Binding-site contacts:
Ligand atom N contacts residue VAL9 of chain 1.A at 3.4 Å.
Ligand atom C8 contacts residue SER33 of chain 1.A at 3.5 Å.
Ligand atom C contacts residue LYS388 of chain 1.A at 3.4 Å.
Ligand atom N1 contacts residue LYS388 of chain 1.A at 4.1 Å.
Ligand atom C6 contacts residue SER33 of chain 1.A at 3.2 Å.
Ligand atom C6 contacts residue LEU390 of chain 1.A at 4.2 Å (hydrophobic).
Ligand atom C8 contacts residue VAL9 of chain 1.A at 3.6 Å (hydrophobic).
Ligand atom C5 contacts residue LEU390 of chain 1.A at 4.2 Å (hydrophobic).
Ligand atom C9 contacts residue VAL9 of chain 1.A at 3.6 Å (hydrophobic).
Ligand atom C1 contacts residue LYS388 of chain 1.A at 3.4 Å.
Ligand atom N2 contacts residue LEU390 of chain 1.A at 3.4 Å.
Ligand atom C7 contacts residue SER33 of chain 1.A at 4.0 Å.
Ligand atom C6 contacts residue LYS388 of chain 1.A at 3.6 Å.
Ligand atom C10 contacts residue ALA31 of chain 1.A at 3.9 Å (hydrophobic).
Ligand atom C4 contacts residue ASP385 of chain 1.A at 3.9 Å.
Ligand atom C6 contacts residue VAL389 of chain 1.A at 4.0 Å (hydrophobic).
Ligand atom C10 contacts residue LEU390 of chain 1.A at 3.6 Å (hydrophobic).
Ligand atom C2 contacts residue LYS388 of chain 1.A at 3.5 Å.
Ligand atom O contacts residue LEU390 of chain 1.A at 3.9 Å.
Ligand atom C8 contacts residue ALA31 of chain 1.A at 4.2 Å (hydrophobic).
Ligand atom C9 contacts residue LEU13 of chain 1.A at 3.7 Å (hydrophobic).
Ligand atom C3 contacts residue VAL9 of chain 1.A at 3.2 Å (hydrophobic).
Ligand atom C8 contacts residue VAL32 of chain 1.A at 3.5 Å (hydrophobic).
Ligand atom C contacts residue ASP385 of chain 1.A at 4.0 Å.
Ligand atom C2 contacts residue SER33 of chain 1.A at 4.3 Å.
Ligand atom N2 contacts residue LYS388 of chain 1.A at 3.7 Å.
Ligand atom C6 contacts residue VAL32 of chain 1.A at 4.1 Å (hydrophobic).
Ligand atom C9 contacts residue VAL62 of chain 1.A at 4.0 Å (hydrophobic).
Ligand atom C8 contacts residue VAL62 of chain 1.A at 3.7 Å (hydrophobic).
Ligand atom C10 contacts residue VAL9 of chain 1.A at 4.0 Å (hydrophobic).
Ligand atom C9 contacts residue ALA31 of chain 1.A at 3.8 Å (hydrophobic).
Ligand atom N2 contacts residue VAL389 of chain 1.A at 3.6 Å.
Ligand atom C7 contacts residue ALA31 of chain 1.A at 3.7 Å (hydrophobic).
Ligand atom O contacts residue VAL389 of chain 1.A at 4.0 Å.
Ligand atom C5 contacts residue LYS388 of chain 1.A at 3.7 Å.
Ligand atom C7 contacts residue VAL32 of chain 1.A at 3.8 Å (hydrophobic).
Ligand atom C7 contacts residue LEU390 of chain 1.A at 3.9 Å (hydrophobic).
Ligand atom N contacts residue SER33 of chain 1.A at 3.9 Å.
Ligand atom C3 contacts residue SER33 of chain 1.A at 3.8 Å.
Ligand atom C5 contacts residue VAL389 of chain 1.A at 4.3 Å (hydrophobic).

Sequence of chain 1.A:
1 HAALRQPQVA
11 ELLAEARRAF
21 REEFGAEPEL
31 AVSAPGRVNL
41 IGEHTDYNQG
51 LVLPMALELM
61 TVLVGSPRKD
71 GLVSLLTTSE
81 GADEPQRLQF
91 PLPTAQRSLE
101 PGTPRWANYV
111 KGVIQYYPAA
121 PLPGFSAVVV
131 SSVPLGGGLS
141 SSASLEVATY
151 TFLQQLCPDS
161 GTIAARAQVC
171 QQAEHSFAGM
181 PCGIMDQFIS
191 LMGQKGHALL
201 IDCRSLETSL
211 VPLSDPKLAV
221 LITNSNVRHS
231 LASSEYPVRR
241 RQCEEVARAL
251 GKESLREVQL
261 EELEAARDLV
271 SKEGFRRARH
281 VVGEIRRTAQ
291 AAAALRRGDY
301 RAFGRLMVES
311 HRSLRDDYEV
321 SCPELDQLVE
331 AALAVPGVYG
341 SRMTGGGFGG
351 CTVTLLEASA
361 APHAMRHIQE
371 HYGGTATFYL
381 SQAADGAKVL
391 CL

This small molecule binds to this protein.
Small molecule (SMILES): Cc1c(C(=O)NCC2CCC2)cnn1C